Sequence of chain 1.A:
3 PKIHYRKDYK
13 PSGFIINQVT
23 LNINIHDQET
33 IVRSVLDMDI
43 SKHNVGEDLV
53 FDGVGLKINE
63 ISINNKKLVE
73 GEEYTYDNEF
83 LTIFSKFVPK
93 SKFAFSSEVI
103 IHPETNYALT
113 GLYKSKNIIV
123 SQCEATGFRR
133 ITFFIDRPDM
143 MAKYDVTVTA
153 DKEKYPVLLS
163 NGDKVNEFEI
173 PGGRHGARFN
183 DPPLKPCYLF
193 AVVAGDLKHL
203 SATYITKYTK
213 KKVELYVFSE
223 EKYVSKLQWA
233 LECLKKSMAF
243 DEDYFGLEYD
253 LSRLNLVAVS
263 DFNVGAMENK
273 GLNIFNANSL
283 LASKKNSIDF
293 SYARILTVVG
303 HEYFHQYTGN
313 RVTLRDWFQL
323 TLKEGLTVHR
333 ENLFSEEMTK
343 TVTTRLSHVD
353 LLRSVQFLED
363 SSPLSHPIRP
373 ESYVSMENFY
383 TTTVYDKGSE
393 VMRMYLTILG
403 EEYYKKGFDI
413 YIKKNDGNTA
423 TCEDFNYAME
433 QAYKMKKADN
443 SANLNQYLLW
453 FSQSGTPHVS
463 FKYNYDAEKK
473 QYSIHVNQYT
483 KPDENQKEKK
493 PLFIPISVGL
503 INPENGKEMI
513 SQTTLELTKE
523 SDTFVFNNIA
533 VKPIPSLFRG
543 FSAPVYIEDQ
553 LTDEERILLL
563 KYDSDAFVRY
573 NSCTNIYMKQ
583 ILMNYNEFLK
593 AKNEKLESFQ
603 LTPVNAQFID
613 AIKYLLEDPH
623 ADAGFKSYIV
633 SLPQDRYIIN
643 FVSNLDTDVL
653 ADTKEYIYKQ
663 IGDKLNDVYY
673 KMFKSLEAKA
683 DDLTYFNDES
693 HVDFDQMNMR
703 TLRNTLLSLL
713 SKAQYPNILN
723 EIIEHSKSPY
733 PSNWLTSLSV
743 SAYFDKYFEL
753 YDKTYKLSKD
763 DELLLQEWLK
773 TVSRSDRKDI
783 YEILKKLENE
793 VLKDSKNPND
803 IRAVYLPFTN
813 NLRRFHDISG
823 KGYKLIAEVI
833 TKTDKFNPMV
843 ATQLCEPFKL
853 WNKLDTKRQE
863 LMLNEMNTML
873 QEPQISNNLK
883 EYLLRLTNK

This protein binds this small molecule.
Small molecule (SMILES): O=C(NC1CCCC1)N[C@@H](C(=O)NO)c1ccc(-c2cc(F)c(F)c(F)c2)cc1

Binding-site contacts:
Ligand atom C06 contacts residue TYR382 of chain 1.A at 3.5 Å (hydrophobic).
Ligand atom O18 contacts residue DMS1 of chain 1.C at 3.3 Å.
Ligand atom N10 contacts residue TYR387 of chain 1.A at 3.4 Å (h-bond).
Ligand atom F27 contacts residue GLN124 of chain 1.A at 3.4 Å.
Ligand atom O22 contacts residue ZN1 of chain 1.H at 2.0 Å.
Ligand atom C09 contacts residue ALA268 of chain 1.A at 3.3 Å (hydrophobic).
Ligand atom C23 contacts residue ALA268 of chain 1.A at 3.2 Å (hydrophobic).
Ligand atom O22 contacts residue TYR387 of chain 1.A at 2.5 Å (h-bond).
Ligand atom O21 contacts residue GLU304 of chain 1.A at 2.5 Å (salt-bridge).
Ligand atom O21 contacts residue GLU270 of chain 1.A at 2.9 Å (salt-bridge).
Ligand atom C23 contacts residue VAL266 of chain 1.A at 3.5 Å (hydrophobic).
Ligand atom O22 contacts residue HIS303 of chain 1.A at 3.4 Å (h-bond).
Ligand atom C02 contacts residue GLU126 of chain 1.A at 3.2 Å.
Ligand atom C09 contacts residue TYR387 of chain 1.A at 3.5 Å (hydrophobic).
Ligand atom N20 contacts residue ZN1 of chain 1.H at 2.8 Å.
Ligand atom C19 contacts residue ZN1 of chain 1.H at 2.7 Å.
Ligand atom C08 contacts residue VAL266 of chain 1.A at 3.5 Å (hydrophobic).
Ligand atom O21 contacts residue ZN1 of chain 1.H at 2.1 Å.
Ligand atom F27 contacts residue ASN265 of chain 1.A at 3.3 Å.
Ligand atom C28 contacts residue GLU126 of chain 1.A at 3.1 Å.
Ligand atom O18 contacts residue GLY267 of chain 1.A at 2.8 Å (h-bond).
Ligand atom O22 contacts residue GLU326 of chain 1.A at 2.8 Å (salt-bridge).
Ligand atom F01 contacts residue ALA127 of chain 1.A at 3.4 Å.
Ligand atom C19 contacts residue TYR387 of chain 1.A at 3.3 Å (hydrophobic).
Ligand atom N20 contacts residue GLU304 of chain 1.A at 3.0 Å (salt-bridge).
Ligand atom O21 contacts residue HIS303 of chain 1.A at 3.1 Å.
Ligand atom F27 contacts residue THR112 of chain 1.A at 3.3 Å.
Ligand atom C28 contacts residue MET841 of chain 1.A at 3.5 Å (hydrophobic).
Ligand atom C15 contacts residue TYR382 of chain 1.A at 3.4 Å (hydrophobic).
Ligand atom C26 contacts residue GLU126 of chain 1.A at 3.4 Å.
Ligand atom O21 contacts residue HIS307 of chain 1.A at 3.0 Å.
Ligand atom F29 contacts residue GLU379 of chain 1.A at 3.1 Å.
Ligand atom O18 contacts residue ALA268 of chain 1.A at 3.4 Å (h-bond).
Ligand atom C03 contacts residue GLU126 of chain 1.A at 3.5 Å.
Ligand atom C07 contacts residue TYR387 of chain 1.A at 3.4 Å (hydrophobic).
Ligand atom N20 contacts residue ALA268 of chain 1.A at 2.9 Å (h-bond).
Ligand atom C26 contacts residue MET841 of chain 1.A at 3.5 Å (hydrophobic).
Ligand atom O18 contacts residue VAL266 of chain 1.A at 3.5 Å.
Ligand atom F01 contacts residue GLU379 of chain 1.A at 3.5 Å.
Ligand atom F29 contacts residue THR112 of chain 1.A at 3.3 Å.